The small molecule below binds the protein below.
Small molecule (SMILES): CC(=O)N[C@@H]1[C@@H](O)[C@H](O)[C@@H](CO)O[C@H]1O

Sequence of chain 2.B:
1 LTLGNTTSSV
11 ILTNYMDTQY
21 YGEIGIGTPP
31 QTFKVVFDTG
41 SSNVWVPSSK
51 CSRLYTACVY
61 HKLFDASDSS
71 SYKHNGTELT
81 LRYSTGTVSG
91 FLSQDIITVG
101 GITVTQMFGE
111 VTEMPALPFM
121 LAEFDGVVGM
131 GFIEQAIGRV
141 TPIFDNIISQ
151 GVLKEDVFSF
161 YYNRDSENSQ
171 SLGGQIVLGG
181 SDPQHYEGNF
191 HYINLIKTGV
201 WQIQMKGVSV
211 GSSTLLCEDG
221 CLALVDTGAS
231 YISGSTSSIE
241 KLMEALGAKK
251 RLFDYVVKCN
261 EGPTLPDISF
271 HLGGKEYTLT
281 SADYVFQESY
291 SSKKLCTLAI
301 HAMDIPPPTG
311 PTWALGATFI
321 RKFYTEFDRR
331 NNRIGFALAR

Binding-site contacts:
Ligand atom C1 contacts residue MET107 of chain 2.B at 4.3 Å (hydrophobic).
Ligand atom C1 contacts residue ASN75 of chain 2.B at 1.5 Å.
Ligand atom C3 contacts residue ASN75 of chain 2.B at 4.0 Å.
Ligand atom N2 contacts residue ASN75 of chain 2.B at 3.1 Å (h-bond).
Ligand atom O7 contacts residue ASN75 of chain 2.B at 3.5 Å (h-bond).
Ligand atom C7 contacts residue ASN75 of chain 2.B at 3.5 Å.
Ligand atom C4 contacts residue ASN75 of chain 2.B at 4.4 Å.
Ligand atom C5 contacts residue MET107 of chain 2.B at 4.2 Å (hydrophobic).
Ligand atom N2 contacts residue THR77 of chain 2.B at 4.1 Å.
Ligand atom C1 contacts residue THR77 of chain 2.B at 4.2 Å.
Ligand atom C6 contacts residue MET107 of chain 2.B at 4.2 Å (hydrophobic).
Ligand atom O5 contacts residue ASN75 of chain 2.B at 2.3 Å (h-bond).
Ligand atom C2 contacts residue ASN75 of chain 2.B at 2.7 Å.
Ligand atom C5 contacts residue ASN75 of chain 2.B at 3.6 Å.
Ligand atom O7 contacts residue HIS74 of chain 2.B at 4.2 Å.
Ligand atom O5 contacts residue MET107 of chain 2.B at 3.5 Å.
Ligand atom C8 contacts residue ASN75 of chain 2.B at 3.3 Å.